Binding-site contacts:
Ligand atom N3 contacts residue ARG33 of chain 1.C at 3.9 Å.
Ligand atom O4 contacts residue PHE36 of chain 1.C at 3.8 Å.
Ligand atom O4 contacts residue TYR24 of chain 1.C at 3.6 Å.
Ligand atom O4' contacts residue LEU125 of chain 1.C at 3.4 Å.
Ligand atom O2 contacts residue TYR24 of chain 1.C at 3.6 Å.
Ligand atom N1 contacts residue LEU125 of chain 1.C at 3.9 Å.
Ligand atom O2' contacts residue ASP34 of chain 1.C at 2.7 Å (salt-bridge).
Ligand atom C1' contacts residue ARG58 of chain 1.C at 3.8 Å.
Ligand atom C4 contacts residue TYR24 of chain 1.C at 3.4 Å (hydrophobic).
Ligand atom C4 contacts residue PHE36 of chain 1.C at 3.9 Å (hydrophobic).
Ligand atom O2' contacts residue TYR25 of chain 1.C at 3.5 Å.
Ligand atom OP1 contacts residue ARG58 of chain 1.C at 2.9 Å (salt-bridge).
Ligand atom O4' contacts residue ARG58 of chain 1.C at 3.5 Å.
Ligand atom C4' contacts residue ARG58 of chain 1.C at 3.9 Å.
Ligand atom OP2 contacts residue ARG58 of chain 1.C at 3.9 Å.
Ligand atom C5 contacts residue TYR24 of chain 1.C at 3.4 Å (hydrophobic).
Ligand atom O3' contacts residue ARG58 of chain 1.C at 3.9 Å.
Ligand atom C2' contacts residue ASP34 of chain 1.C at 3.7 Å.
Ligand atom O3' contacts residue PHE56 of chain 1.C at 3.9 Å.
Ligand atom OP1 contacts residue ASN57 of chain 1.C at 3.3 Å (h-bond).
Ligand atom O2 contacts residue ASN57 of chain 1.C at 3.5 Å (h-bond).
Ligand atom C5 contacts residue ILE141 of chain 1.C at 3.5 Å (hydrophobic).
Ligand atom O2' contacts residue TYR24 of chain 1.C at 3.5 Å.
Ligand atom O4 contacts residue ASN140 of chain 1.C at 3.8 Å.
Ligand atom N3 contacts residue PHE36 of chain 1.C at 3.9 Å.
Ligand atom OP1 contacts residue TYR25 of chain 1.C at 2.7 Å (h-bond).
Ligand atom O2 contacts residue PHE36 of chain 1.C at 3.8 Å.
Ligand atom O3' contacts residue TYR25 of chain 1.C at 3.7 Å.
Ligand atom O4 contacts residue ILE141 of chain 1.C at 3.1 Å (h-bond).
Ligand atom O3' contacts residue ASP34 of chain 1.C at 2.6 Å (salt-bridge).
Ligand atom C6 contacts residue TYR24 of chain 1.C at 3.7 Å (hydrophobic).
Ligand atom C3' contacts residue ASP34 of chain 1.C at 3.6 Å.
Ligand atom C3' contacts residue PHE56 of chain 1.C at 3.5 Å (hydrophobic).
Ligand atom N3 contacts residue TYR24 of chain 1.C at 3.6 Å.
Ligand atom N1 contacts residue TYR24 of chain 1.C at 3.5 Å.
Ligand atom O2' contacts residue PHE36 of chain 1.C at 3.8 Å.
Ligand atom O2 contacts residue GLN21 of chain 1.C at 3.1 Å (h-bond).
Ligand atom OP2 contacts residue ASN57 of chain 1.C at 3.9 Å.
Ligand atom C2 contacts residue TYR24 of chain 1.C at 3.5 Å (hydrophobic).
Ligand atom O4 contacts residue ARG33 of chain 1.C at 3.9 Å.

Sequence of chain 1.C:
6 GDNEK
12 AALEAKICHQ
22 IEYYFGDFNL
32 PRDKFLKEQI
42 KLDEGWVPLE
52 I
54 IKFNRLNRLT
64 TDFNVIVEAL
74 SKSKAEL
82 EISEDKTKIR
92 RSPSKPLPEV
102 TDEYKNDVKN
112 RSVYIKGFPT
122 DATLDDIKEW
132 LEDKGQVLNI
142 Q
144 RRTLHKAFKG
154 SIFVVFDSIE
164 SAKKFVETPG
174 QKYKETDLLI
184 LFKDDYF

This small molecule binds to this protein.
Small molecule (SMILES): Nc1ccn([C@@H]2O[C@H](CO[P](=O)(O)O[C@H]3[C@@H](O)[C@H](n4cnc5c(=O)nc(N)[nH]c54)O[C@@H]3CO[P](=O)(O)O[C@H]3[C@@H](O)[C@H](n4ccc(=O)[nH]c4=O)O[C@@H]3CO)[C@@H](O[P](=O)(O)OC[C@H]3O[C@@H](n4ccc(=O)[nH]c4=O)[C@H](O)[C@@H]3O[P](=O)(O)OC[C@H]3O[C@@H](n4cnc5c(=O)nc(N)[nH]c54)[C@H](O)[C@@H]3O[P](=O)(O)OC[C@H]3O[C@@H](n4ccc(=O)[nH]c4=O)[C@H](O)[C@@H]3O[P](=O)(O)OC[C@H]3O[C@@H](n4ccc(=O)[nH]c4=O)[C@H](O)[C@@H]3O[P](=O)(O)OC[C@H]3O[C@@H](n4ccc(=O)[nH]c4=O)[C@H](O)[C@@H]3O[P](=O)(O)OC[C@H]3O[C@@H](n4ccc(=O)[nH]c4=O)[C@H](O)[C@@H]3O)[C@H]2O)c(=O)n1